Sequence of chain 1.E:
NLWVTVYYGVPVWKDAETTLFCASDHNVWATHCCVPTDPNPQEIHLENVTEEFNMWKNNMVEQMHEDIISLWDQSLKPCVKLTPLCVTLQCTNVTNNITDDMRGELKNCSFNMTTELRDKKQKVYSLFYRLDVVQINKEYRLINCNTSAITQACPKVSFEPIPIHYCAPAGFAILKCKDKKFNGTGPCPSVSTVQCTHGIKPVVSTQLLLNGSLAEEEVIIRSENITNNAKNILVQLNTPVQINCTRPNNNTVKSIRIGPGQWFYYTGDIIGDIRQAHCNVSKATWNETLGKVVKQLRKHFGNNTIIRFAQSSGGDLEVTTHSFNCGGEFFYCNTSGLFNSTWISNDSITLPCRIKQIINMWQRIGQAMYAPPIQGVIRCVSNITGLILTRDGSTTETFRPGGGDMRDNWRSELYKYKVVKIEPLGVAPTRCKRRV

Binding-site contacts:
Ligand atom N2 contacts residue ASN298 of chain 1.E at 2.9 Å (h-bond).
Ligand atom C1 contacts residue ILE319 of chain 1.E at 4.0 Å (hydrophobic).
Ligand atom C7 contacts residue ASN298 of chain 1.E at 3.2 Å.
Ligand atom C3 contacts residue ASN298 of chain 1.E at 3.9 Å.
Ligand atom C8 contacts residue ASN298 of chain 1.E at 4.4 Å.
Ligand atom O6 contacts residue ILE319 of chain 1.E at 3.6 Å.
Ligand atom O5 contacts residue ASN298 of chain 1.E at 2.5 Å (h-bond).
Ligand atom C5 contacts residue ILE319 of chain 1.E at 4.2 Å (hydrophobic).
Ligand atom O5 contacts residue ILE319 of chain 1.E at 3.1 Å.
Ligand atom C5 contacts residue ASN298 of chain 1.E at 3.8 Å.
Ligand atom C2 contacts residue ASN298 of chain 1.E at 2.5 Å.
Ligand atom C6 contacts residue ILE319 of chain 1.E at 4.1 Å (hydrophobic).
Ligand atom O7 contacts residue ASN298 of chain 1.E at 3.1 Å (h-bond).
Ligand atom O7 contacts residue ILE319 of chain 1.E at 4.3 Å.
Ligand atom C1 contacts residue ASN298 of chain 1.E at 1.5 Å.
Ligand atom C4 contacts residue ASN298 of chain 1.E at 4.4 Å.

A small-molecule ligand and the protein it binds are described below.
Small molecule (SMILES): CC(=O)N[C@H]1[C@H](O[C@H]2[C@H](O)[C@@H](NC(C)=O)CO[C@@H]2CO)O[C@H](CO)[C@@H](O)[C@@H]1O